Sequence of chain 1.D:
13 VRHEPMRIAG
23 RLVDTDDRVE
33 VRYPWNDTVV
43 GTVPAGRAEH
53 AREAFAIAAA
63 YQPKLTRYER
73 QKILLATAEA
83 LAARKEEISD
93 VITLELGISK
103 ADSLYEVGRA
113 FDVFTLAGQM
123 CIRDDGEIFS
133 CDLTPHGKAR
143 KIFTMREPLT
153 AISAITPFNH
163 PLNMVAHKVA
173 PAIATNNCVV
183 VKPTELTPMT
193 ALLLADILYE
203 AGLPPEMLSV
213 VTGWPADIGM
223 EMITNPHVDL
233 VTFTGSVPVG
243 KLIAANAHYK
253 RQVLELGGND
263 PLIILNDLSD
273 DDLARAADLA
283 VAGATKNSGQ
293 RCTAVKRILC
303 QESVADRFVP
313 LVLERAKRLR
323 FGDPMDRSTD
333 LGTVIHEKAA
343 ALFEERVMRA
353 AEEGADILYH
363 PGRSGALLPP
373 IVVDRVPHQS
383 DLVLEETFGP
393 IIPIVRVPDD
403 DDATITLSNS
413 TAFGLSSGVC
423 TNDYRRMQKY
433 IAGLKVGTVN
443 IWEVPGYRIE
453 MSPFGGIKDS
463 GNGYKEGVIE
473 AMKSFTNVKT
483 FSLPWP

A small-molecule ligand and the protein it binds are described below.
Small molecule (SMILES): O=C(O)CP(=O)(O)O

Binding-site contacts:
Ligand atom C1 contacts residue ARG293 of chain 1.D at 4.0 Å.
Ligand atom C1 contacts residue HIS162 of chain 1.D at 3.5 Å.
Ligand atom C1P contacts residue NAD1 of chain 1.O at 4.2 Å.
Ligand atom O2P contacts residue ARG450 of chain 1.D at 2.9 Å (salt-bridge).
Ligand atom O1 contacts residue ASN161 of chain 1.D at 3.9 Å.
Ligand atom O3P contacts residue ARG450 of chain 1.D at 3.0 Å (salt-bridge).
Ligand atom C1 contacts residue ASN161 of chain 1.D at 4.0 Å.
Ligand atom C1P contacts residue THR295 of chain 1.D at 3.8 Å.
Ligand atom O2 contacts residue ARG293 of chain 1.D at 4.3 Å.
Ligand atom O1P contacts residue ARG293 of chain 1.D at 2.7 Å (salt-bridge).
Ligand atom O1 contacts residue THR295 of chain 1.D at 4.0 Å.
Ligand atom P contacts residue THR295 of chain 1.D at 4.5 Å.
Ligand atom O2 contacts residue ASN161 of chain 1.D at 3.2 Å (h-bond).
Ligand atom P contacts residue HIS162 of chain 1.D at 4.0 Å.
Ligand atom O1P contacts residue ARG111 of chain 1.D at 2.7 Å (salt-bridge).
Ligand atom P contacts residue ARG111 of chain 1.D at 3.1 Å.
Ligand atom O2 contacts residue CYS294 of chain 1.D at 3.2 Å (h-bond).
Ligand atom C1 contacts residue NAD1 of chain 1.O at 3.8 Å.
Ligand atom O2 contacts residue NAD1 of chain 1.O at 2.7 Å.
Ligand atom O1P contacts residue THR295 of chain 1.D at 4.4 Å.
Ligand atom O2P contacts residue ARG293 of chain 1.D at 3.1 Å (salt-bridge).
Ligand atom C1P contacts residue HIS162 of chain 1.D at 4.4 Å.
Ligand atom C1P contacts residue ARG450 of chain 1.D at 4.1 Å.
Ligand atom O1 contacts residue CYS294 of chain 1.D at 3.4 Å (h-bond).
Ligand atom O1 contacts residue HIS162 of chain 1.D at 3.1 Å (h-bond).
Ligand atom O1 contacts residue ARG293 of chain 1.D at 3.0 Å.
Ligand atom O3P contacts residue HIS162 of chain 1.D at 3.9 Å.
Ligand atom O2P contacts residue THR295 of chain 1.D at 4.2 Å.
Ligand atom P contacts residue ARG293 of chain 1.D at 3.5 Å.
Ligand atom C1P contacts residue PHE456 of chain 1.D at 4.1 Å (hydrophobic).
Ligand atom C1P contacts residue CYS294 of chain 1.D at 3.3 Å (hydrophobic).
Ligand atom O2 contacts residue HIS162 of chain 1.D at 3.5 Å.
Ligand atom O1P contacts residue HIS162 of chain 1.D at 3.1 Å (h-bond).
Ligand atom O3P contacts residue ARG111 of chain 1.D at 2.9 Å (salt-bridge).
Ligand atom P contacts residue ARG450 of chain 1.D at 3.5 Å.
Ligand atom O2P contacts residue GLY448 of chain 1.D at 4.3 Å.
Ligand atom C1 contacts residue CYS294 of chain 1.D at 3.2 Å (hydrophobic).
Ligand atom O3P contacts residue ASN165 of chain 1.D at 4.4 Å.
Ligand atom O2P contacts residue ARG111 of chain 1.D at 3.1 Å (salt-bridge).
Ligand atom C1 contacts residue THR295 of chain 1.D at 4.3 Å.